Binding-site contacts:
Ligand atom C8 contacts residue ILE1151 of chain 1.C at 3.5 Å (hydrophobic).
Ligand atom O5 contacts residue ASN1153 of chain 1.C at 2.4 Å (h-bond).
Ligand atom C3 contacts residue ASN1153 of chain 1.C at 3.9 Å.
Ligand atom C2 contacts residue ASN1153 of chain 1.C at 2.5 Å.
Ligand atom C5 contacts residue ASN1153 of chain 1.C at 3.8 Å.
Ligand atom C7 contacts residue ASN1153 of chain 1.C at 3.4 Å.
Ligand atom C4 contacts residue ASN1153 of chain 1.C at 4.3 Å.
Ligand atom C1 contacts residue ASN1153 of chain 1.C at 1.5 Å.
Ligand atom N2 contacts residue ASN1153 of chain 1.C at 2.9 Å (h-bond).
Ligand atom O7 contacts residue ASN1153 of chain 1.C at 3.5 Å (h-bond).

Sequence of chain 1.C:
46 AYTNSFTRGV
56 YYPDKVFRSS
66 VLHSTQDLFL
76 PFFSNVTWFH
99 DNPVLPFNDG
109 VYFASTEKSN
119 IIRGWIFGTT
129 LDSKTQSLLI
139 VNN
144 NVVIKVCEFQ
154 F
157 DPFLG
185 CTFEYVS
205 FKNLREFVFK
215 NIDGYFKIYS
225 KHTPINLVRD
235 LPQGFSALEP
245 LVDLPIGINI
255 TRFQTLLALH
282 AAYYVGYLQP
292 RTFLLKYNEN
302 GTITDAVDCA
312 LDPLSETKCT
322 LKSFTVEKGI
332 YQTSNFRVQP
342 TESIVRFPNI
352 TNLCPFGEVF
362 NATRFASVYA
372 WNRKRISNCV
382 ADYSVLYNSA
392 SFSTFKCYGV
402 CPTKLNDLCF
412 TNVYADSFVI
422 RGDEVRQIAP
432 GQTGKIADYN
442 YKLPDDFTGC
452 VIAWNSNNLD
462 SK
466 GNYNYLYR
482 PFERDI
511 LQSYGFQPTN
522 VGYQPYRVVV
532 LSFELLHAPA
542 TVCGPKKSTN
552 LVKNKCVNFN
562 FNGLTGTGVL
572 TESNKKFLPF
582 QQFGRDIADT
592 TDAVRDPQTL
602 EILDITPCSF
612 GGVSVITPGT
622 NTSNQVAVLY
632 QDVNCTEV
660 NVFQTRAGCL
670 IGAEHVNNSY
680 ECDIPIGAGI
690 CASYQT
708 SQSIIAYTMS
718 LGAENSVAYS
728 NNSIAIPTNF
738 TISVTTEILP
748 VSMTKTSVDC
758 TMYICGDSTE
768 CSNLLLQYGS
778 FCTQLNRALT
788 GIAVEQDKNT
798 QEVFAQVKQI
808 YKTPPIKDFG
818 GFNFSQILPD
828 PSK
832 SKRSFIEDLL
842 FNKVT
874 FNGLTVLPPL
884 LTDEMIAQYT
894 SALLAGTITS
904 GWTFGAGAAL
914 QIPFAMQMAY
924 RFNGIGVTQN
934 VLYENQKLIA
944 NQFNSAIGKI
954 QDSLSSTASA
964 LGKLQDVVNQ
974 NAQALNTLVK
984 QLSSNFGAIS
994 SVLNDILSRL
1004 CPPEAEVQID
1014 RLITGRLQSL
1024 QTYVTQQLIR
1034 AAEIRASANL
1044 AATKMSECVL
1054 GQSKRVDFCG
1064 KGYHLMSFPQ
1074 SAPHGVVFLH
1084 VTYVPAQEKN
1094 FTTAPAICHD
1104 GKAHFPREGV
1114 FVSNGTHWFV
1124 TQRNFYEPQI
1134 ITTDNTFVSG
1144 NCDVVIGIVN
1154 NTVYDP

This protein binds this small molecule.
Small molecule (SMILES): CC(=O)N[C@@H]1[C@@H](O)[C@H](O)[C@@H](CO)O[C@H]1O